Binding-site contacts:
Ligand atom C1 contacts residue HIS442 of chain 1.B at 3.6 Å.
Ligand atom C8 contacts residue ASP230 of chain 1.B at 3.7 Å.
Ligand atom O7 contacts residue ASN444 of chain 1.B at 3.2 Å (h-bond).
Ligand atom C5 contacts residue ASN271 of chain 1.B at 3.6 Å.
Ligand atom C6 contacts residue SER443 of chain 1.B at 3.5 Å.
Ligand atom O4 contacts residue LEU228 of chain 1.B at 3.8 Å.
Ligand atom C1 contacts residue ASN271 of chain 1.B at 1.4 Å.
Ligand atom C7 contacts residue ASP230 of chain 1.B at 3.9 Å.
Ligand atom C3 contacts residue HIS442 of chain 1.B at 3.7 Å.
Ligand atom N2 contacts residue ASP230 of chain 1.B at 3.0 Å (salt-bridge).
Ligand atom C2 contacts residue HIS442 of chain 1.B at 3.4 Å.
Ligand atom C7 contacts residue ASN271 of chain 1.B at 3.7 Å.
Ligand atom C8 contacts residue TYR446 of chain 1.B at 3.8 Å (hydrophobic).
Ligand atom C8 contacts residue TYR269 of chain 1.B at 3.6 Å (hydrophobic).
Ligand atom C8 contacts residue LEU228 of chain 1.B at 3.7 Å (hydrophobic).
Ligand atom C8 contacts residue PHE445 of chain 1.B at 3.7 Å (hydrophobic).
Ligand atom O7 contacts residue LEU228 of chain 1.B at 3.6 Å.
Ligand atom O6 contacts residue HIS442 of chain 1.B at 3.0 Å (h-bond).
Ligand atom C8 contacts residue SER208 of chain 1.B at 3.2 Å.
Ligand atom C2 contacts residue ASN271 of chain 1.B at 2.4 Å.
Ligand atom C2 contacts residue ASN444 of chain 1.B at 3.7 Å.
Ligand atom O7 contacts residue PHE445 of chain 1.B at 2.7 Å (h-bond).
Ligand atom C2 contacts residue ASP230 of chain 1.B at 3.7 Å.
Ligand atom C8 contacts residue SER232 of chain 1.B at 3.3 Å.
Ligand atom O7 contacts residue LYS204 of chain 1.B at 2.9 Å (salt-bridge).
Ligand atom O5 contacts residue ASN271 of chain 1.B at 2.3 Å (h-bond).
Ligand atom O4 contacts residue HIS442 of chain 1.B at 3.8 Å.
Ligand atom C6 contacts residue HIS442 of chain 1.B at 3.6 Å.
Ligand atom C3 contacts residue ASN271 of chain 1.B at 3.8 Å.
Ligand atom O7 contacts residue TYR446 of chain 1.B at 3.7 Å.
Ligand atom C8 contacts residue LYS204 of chain 1.B at 3.6 Å.
Ligand atom O3 contacts residue ASP440 of chain 1.B at 3.4 Å (salt-bridge).
Ligand atom C7 contacts residue PHE445 of chain 1.B at 3.8 Å (hydrophobic).
Ligand atom N2 contacts residue ASN271 of chain 1.B at 2.8 Å (h-bond).
Ligand atom C1 contacts residue ASP230 of chain 1.B at 3.6 Å.
Ligand atom O4 contacts residue PHE206 of chain 1.B at 3.7 Å.
Ligand atom C7 contacts residue LYS204 of chain 1.B at 3.6 Å.
Ligand atom O3 contacts residue HIS442 of chain 1.B at 3.5 Å.
Ligand atom C7 contacts residue LEU228 of chain 1.B at 3.5 Å (hydrophobic).
Ligand atom O6 contacts residue TYR269 of chain 1.B at 3.6 Å.

Sequence of chain 1.B:
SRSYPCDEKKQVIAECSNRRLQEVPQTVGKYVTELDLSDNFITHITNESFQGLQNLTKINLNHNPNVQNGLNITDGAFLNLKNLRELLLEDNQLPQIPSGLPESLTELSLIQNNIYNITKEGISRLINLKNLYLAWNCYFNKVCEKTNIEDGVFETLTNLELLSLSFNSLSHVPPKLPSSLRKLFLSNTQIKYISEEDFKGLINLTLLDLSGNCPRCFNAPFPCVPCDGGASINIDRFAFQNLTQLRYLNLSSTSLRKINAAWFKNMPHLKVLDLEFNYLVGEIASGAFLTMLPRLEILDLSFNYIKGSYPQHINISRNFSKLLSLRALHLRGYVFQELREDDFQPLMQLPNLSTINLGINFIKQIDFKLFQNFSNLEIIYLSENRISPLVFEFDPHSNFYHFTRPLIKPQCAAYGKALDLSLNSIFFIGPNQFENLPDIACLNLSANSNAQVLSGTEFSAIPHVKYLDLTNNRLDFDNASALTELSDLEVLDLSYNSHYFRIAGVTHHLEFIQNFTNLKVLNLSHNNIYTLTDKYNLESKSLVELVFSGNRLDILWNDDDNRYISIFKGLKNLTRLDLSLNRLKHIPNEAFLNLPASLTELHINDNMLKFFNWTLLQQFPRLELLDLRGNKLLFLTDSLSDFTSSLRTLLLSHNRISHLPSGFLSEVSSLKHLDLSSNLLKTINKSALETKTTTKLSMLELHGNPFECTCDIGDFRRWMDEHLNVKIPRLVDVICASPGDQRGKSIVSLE

A protein and the small-molecule ligand that binds it are described below.
Small molecule (SMILES): CC(=O)N[C@H]1[C@H](O[C@H]2[C@H](O)[C@@H](NC(C)=O)CO[C@@H]2CO)O[C@H](CO)[C@@H](O[C@@H]2O[C@H](CO)[C@@H](O)[C@H](O[C@H]3O[C@H](CO)[C@@H](O)[C@H](O)[C@@H]3O)[C@@H]2O)[C@@H]1O